Sequence of chain 1.B:
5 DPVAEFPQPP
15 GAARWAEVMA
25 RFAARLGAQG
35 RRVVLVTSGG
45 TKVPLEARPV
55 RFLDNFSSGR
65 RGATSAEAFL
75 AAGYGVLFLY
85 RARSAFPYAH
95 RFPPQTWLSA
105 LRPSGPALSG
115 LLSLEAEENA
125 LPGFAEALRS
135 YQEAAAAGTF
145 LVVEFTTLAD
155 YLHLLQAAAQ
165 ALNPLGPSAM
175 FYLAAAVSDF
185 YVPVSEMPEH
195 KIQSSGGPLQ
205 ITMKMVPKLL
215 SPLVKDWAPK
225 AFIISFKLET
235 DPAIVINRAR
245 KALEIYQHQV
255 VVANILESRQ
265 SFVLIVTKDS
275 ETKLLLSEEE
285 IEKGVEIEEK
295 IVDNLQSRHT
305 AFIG

Binding-site contacts:
Ligand atom O2' contacts residue ALA179 of chain 2.B at 2.7 Å (h-bond).
Ligand atom O1A contacts residue J1O1 of chain 2.L at 3.1 Å.
Ligand atom N7 contacts residue VAL181 of chain 2.B at 3.6 Å.
Ligand atom C3' contacts residue LEU177 of chain 2.B at 3.6 Å (hydrophobic).
Ligand atom N6 contacts residue PRO211 of chain 2.B at 3.0 Å (h-bond).
Ligand atom PA contacts residue LYS195 of chain 1.B at 3.7 Å.
Ligand atom PA contacts residue J1O1 of chain 2.L at 3.6 Å.
Ligand atom C3' contacts residue PHE230 of chain 2.B at 3.2 Å (hydrophobic).
Ligand atom PA contacts residue MG1 of chain 2.M at 3.2 Å.
Ligand atom N3B contacts residue SER198 of chain 1.B at 3.5 Å (h-bond).
Ligand atom PB contacts residue MG1 of chain 2.M at 3.1 Å.
Ligand atom C2' contacts residue ALA179 of chain 2.B at 3.5 Å (hydrophobic).
Ligand atom PG contacts residue LYS195 of chain 1.B at 3.7 Å.
Ligand atom O2A contacts residue LEU232 of chain 2.B at 3.1 Å (h-bond).
Ligand atom O2' contacts residue LEU177 of chain 2.B at 3.4 Å (h-bond).
Ligand atom PG contacts residue MG1 of chain 2.M at 3.4 Å.
Ligand atom O2B contacts residue MG1 of chain 2.M at 2.0 Å.
Ligand atom C4' contacts residue PHE230 of chain 2.B at 3.2 Å (hydrophobic).
Ligand atom O2G contacts residue ASP183 of chain 2.B at 3.0 Å (salt-bridge).
Ligand atom O3A contacts residue LYS231 of chain 2.B at 3.2 Å (salt-bridge).
Ligand atom O1G contacts residue GLN197 of chain 1.B at 3.7 Å.
Ligand atom C5' contacts residue PHE230 of chain 2.B at 3.1 Å (hydrophobic).
Ligand atom O2B contacts residue LYS212 of chain 2.B at 3.0 Å (salt-bridge).
Ligand atom N1 contacts residue LEU213 of chain 2.B at 3.4 Å (h-bond).
Ligand atom N3B contacts residue MG1 of chain 2.M at 3.6 Å.
Ligand atom O2G contacts residue LYS195 of chain 1.B at 3.0 Å (salt-bridge).
Ligand atom O3' contacts residue LEU177 of chain 2.B at 2.6 Å (h-bond).
Ligand atom O1A contacts residue LYS195 of chain 1.B at 2.9 Å (salt-bridge).
Ligand atom O2G contacts residue MG1 of chain 2.M at 2.1 Å.
Ligand atom O1G contacts residue SER198 of chain 1.B at 2.7 Å (h-bond).
Ligand atom O2B contacts residue ASP183 of chain 2.B at 3.1 Å (salt-bridge).
Ligand atom O3G contacts residue LYS231 of chain 2.B at 2.8 Å (salt-bridge).
Ligand atom O3' contacts residue PHE230 of chain 2.B at 3.1 Å (h-bond).
Ligand atom PG contacts residue SER198 of chain 1.B at 3.6 Å.
Ligand atom O3A contacts residue MG1 of chain 2.M at 3.5 Å.
Ligand atom O1A contacts residue MG1 of chain 2.M at 2.1 Å.
Ligand atom O3G contacts residue LYS195 of chain 1.B at 3.1 Å (salt-bridge).
Ligand atom O2A contacts residue LYS231 of chain 2.B at 3.0 Å (salt-bridge).
Ligand atom O2A contacts residue LYS195 of chain 1.B at 3.5 Å (salt-bridge).
Ligand atom O5' contacts residue J1O1 of chain 2.L at 3.5 Å.

A small-molecule ligand and the protein it binds are described below.
Small molecule (SMILES): Nc1ncnc2c1ncn2[C@@H]1O[C@H](CO[P](=O)(O)O[P](=O)(O)NP(=O)(O)O)[C@@H](O)[C@H]1O

Sequence of chain 2.B:
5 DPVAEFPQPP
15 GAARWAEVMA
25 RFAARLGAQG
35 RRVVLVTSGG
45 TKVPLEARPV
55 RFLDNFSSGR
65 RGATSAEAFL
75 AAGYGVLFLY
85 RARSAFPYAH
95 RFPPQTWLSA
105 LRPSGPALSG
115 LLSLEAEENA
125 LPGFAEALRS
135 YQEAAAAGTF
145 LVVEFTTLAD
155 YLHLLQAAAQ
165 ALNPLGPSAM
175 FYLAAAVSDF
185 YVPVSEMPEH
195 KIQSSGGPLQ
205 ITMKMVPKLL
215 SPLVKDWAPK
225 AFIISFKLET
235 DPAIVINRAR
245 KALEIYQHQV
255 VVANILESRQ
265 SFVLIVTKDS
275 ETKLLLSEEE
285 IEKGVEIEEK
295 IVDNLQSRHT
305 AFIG